Binding-site contacts:
Ligand atom CB contacts residue LEU138 of chain 1.A at 4.0 Å (hydrophobic).
Ligand atom CD contacts residue LEU138 of chain 1.A at 4.0 Å (hydrophobic).
Ligand atom C contacts residue ARG96 of chain 1.A at 3.4 Å.
Ligand atom CA contacts residue TYR61 of chain 1.A at 4.2 Å (hydrophobic).
Ligand atom CA contacts residue PRO89 of chain 1.A at 4.1 Å (hydrophobic).
Ligand atom N contacts residue PRO89 of chain 1.A at 2.9 Å (h-bond).
Ligand atom O contacts residue TYR61 of chain 1.A at 3.5 Å.
Ligand atom CB contacts residue GLU193 of chain 1.A at 4.0 Å.
Ligand atom OXT contacts residue SER142 of chain 1.A at 4.0 Å.
Ligand atom N contacts residue GLU193 of chain 1.A at 2.7 Å (salt-bridge).
Ligand atom O contacts residue GLY141 of chain 1.A at 3.3 Å.
Ligand atom CA contacts residue THR91 of chain 1.A at 3.4 Å.
Ligand atom O contacts residue ARG96 of chain 1.A at 2.8 Å (salt-bridge).
Ligand atom OE2 contacts residue GLU193 of chain 1.A at 3.8 Å.
Ligand atom CD contacts residue GLU193 of chain 1.A at 3.9 Å.
Ligand atom C contacts residue SER142 of chain 1.A at 3.3 Å.
Ligand atom OE2 contacts residue THR143 of chain 1.A at 2.7 Å (h-bond).
Ligand atom OXT contacts residue LEU90 of chain 1.A at 3.6 Å.
Ligand atom CB contacts residue TYR61 of chain 1.A at 3.5 Å (hydrophobic).
Ligand atom C contacts residue TYR61 of chain 1.A at 3.8 Å (hydrophobic).
Ligand atom C contacts residue THR91 of chain 1.A at 3.6 Å.
Ligand atom N contacts residue THR91 of chain 1.A at 2.8 Å (h-bond).
Ligand atom OE1 contacts residue SER142 of chain 1.A at 3.3 Å (h-bond).
Ligand atom CG contacts residue LEU138 of chain 1.A at 3.7 Å (hydrophobic).
Ligand atom N contacts residue TYR61 of chain 1.A at 4.1 Å.
Ligand atom OE1 contacts residue THR143 of chain 1.A at 3.0 Å (h-bond).
Ligand atom CG contacts residue TYR61 of chain 1.A at 4.3 Å (hydrophobic).
Ligand atom CG contacts residue GLU193 of chain 1.A at 3.6 Å.
Ligand atom OE1 contacts residue GLY141 of chain 1.A at 3.7 Å.
Ligand atom CD contacts residue THR143 of chain 1.A at 3.3 Å.
Ligand atom OXT contacts residue ARG96 of chain 1.A at 2.8 Å (salt-bridge).
Ligand atom N contacts residue SER142 of chain 1.A at 4.0 Å.
Ligand atom OXT contacts residue THR91 of chain 1.A at 2.9 Å (h-bond).
Ligand atom CA contacts residue SER142 of chain 1.A at 3.2 Å.
Ligand atom N contacts residue TYR220 of chain 1.A at 3.7 Å.
Ligand atom OXT contacts residue PRO89 of chain 1.A at 3.8 Å.
Ligand atom OE1 contacts residue LEU138 of chain 1.A at 4.2 Å.
Ligand atom O contacts residue SER142 of chain 1.A at 2.8 Å (h-bond).
Ligand atom OXT contacts residue TYR61 of chain 1.A at 3.6 Å.
Ligand atom CA contacts residue GLU193 of chain 1.A at 3.3 Å.

The protein below binds the small molecule below.
Small molecule (SMILES): N[C@@H](CCC(=O)O)C(=O)O

Sequence of chain 1.A:
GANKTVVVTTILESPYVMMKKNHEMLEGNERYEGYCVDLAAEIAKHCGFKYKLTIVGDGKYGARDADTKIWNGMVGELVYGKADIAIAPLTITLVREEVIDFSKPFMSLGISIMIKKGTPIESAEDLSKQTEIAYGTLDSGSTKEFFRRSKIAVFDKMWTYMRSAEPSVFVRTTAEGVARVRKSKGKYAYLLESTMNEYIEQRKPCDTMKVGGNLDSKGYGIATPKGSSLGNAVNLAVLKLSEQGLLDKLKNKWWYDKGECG